A protein and the small-molecule ligand that binds it are described below.
Small molecule (SMILES): Nc1ncnc2c1ncn2[C@H]1C[C@H](O)[C@@H](COP(=O)(O)O)O1

Binding-site contacts:
Ligand atom N6 contacts residue PRO432 of chain 1.LA at 4.0 Å.
Ligand atom P contacts residue ASP425 of chain 1.T at 3.7 Å.
Ligand atom O2P contacts residue HIS427 of chain 1.T at 3.1 Å.
Ligand atom C6 contacts residue SER431 of chain 1.LA at 3.8 Å.
Ligand atom N1 contacts residue PRO430 of chain 1.LA at 3.5 Å (h-bond).
Ligand atom N6 contacts residue GLY436 of chain 1.LA at 3.8 Å.
Ligand atom N7 contacts residue SER431 of chain 1.LA at 3.8 Å.
Ligand atom N3 contacts residue PRO217 of chain 1.LA at 3.9 Å.
Ligand atom C8 contacts residue ASN426 of chain 1.T at 3.0 Å.
Ligand atom N3 contacts residue PRO430 of chain 1.LA at 4.1 Å.
Ligand atom C2 contacts residue PRO430 of chain 1.LA at 3.8 Å (hydrophobic).
Ligand atom O2P contacts residue ASP425 of chain 1.T at 3.2 Å (salt-bridge).
Ligand atom C4' contacts residue HIS429 of chain 1.LA at 3.9 Å.
Ligand atom C5 contacts residue PRO217 of chain 1.LA at 3.8 Å (hydrophobic).
Ligand atom C2 contacts residue PRO217 of chain 1.LA at 3.8 Å (hydrophobic).
Ligand atom C2' contacts residue PRO430 of chain 1.LA at 3.5 Å (hydrophobic).
Ligand atom C3' contacts residue HIS429 of chain 1.LA at 3.7 Å.
Ligand atom N9 contacts residue PRO217 of chain 1.LA at 4.2 Å.
Ligand atom C2' contacts residue HIS429 of chain 1.LA at 3.7 Å.
Ligand atom O4' contacts residue ASN426 of chain 1.T at 4.0 Å.
Ligand atom N7 contacts residue ASN426 of chain 1.T at 3.5 Å (h-bond).
Ligand atom O2P contacts residue ASN426 of chain 1.T at 3.3 Å.
Ligand atom N6 contacts residue PRO430 of chain 1.LA at 4.1 Å.
Ligand atom N6 contacts residue GLY438 of chain 1.LA at 4.2 Å.
Ligand atom C5' contacts residue HIS429 of chain 1.LA at 3.1 Å.
Ligand atom N7 contacts residue ASN408 of chain 1.LA at 3.5 Å (h-bond).
Ligand atom N9 contacts residue ASN426 of chain 1.T at 4.1 Å.
Ligand atom N6 contacts residue ASN408 of chain 1.LA at 3.9 Å.
Ligand atom O5' contacts residue HIS429 of chain 1.LA at 4.2 Å.
Ligand atom N6 contacts residue SER431 of chain 1.LA at 3.3 Å.
Ligand atom C6 contacts residue PRO430 of chain 1.LA at 3.7 Å (hydrophobic).
Ligand atom N1 contacts residue GLY438 of chain 1.LA at 3.7 Å.
Ligand atom C5 contacts residue SER431 of chain 1.LA at 4.0 Å.
Ligand atom O4' contacts residue HIS429 of chain 1.LA at 4.0 Å.
Ligand atom C4 contacts residue PRO217 of chain 1.LA at 3.8 Å (hydrophobic).
Ligand atom C2 contacts residue GLY438 of chain 1.LA at 3.9 Å.
Ligand atom C8 contacts residue ASP425 of chain 1.T at 4.1 Å.
Ligand atom C6 contacts residue PRO217 of chain 1.LA at 4.0 Å (hydrophobic).
Ligand atom C5' contacts residue HIS427 of chain 1.T at 4.0 Å.
Ligand atom N1 contacts residue PRO217 of chain 1.LA at 4.1 Å.

Sequence of chain 1.LA:
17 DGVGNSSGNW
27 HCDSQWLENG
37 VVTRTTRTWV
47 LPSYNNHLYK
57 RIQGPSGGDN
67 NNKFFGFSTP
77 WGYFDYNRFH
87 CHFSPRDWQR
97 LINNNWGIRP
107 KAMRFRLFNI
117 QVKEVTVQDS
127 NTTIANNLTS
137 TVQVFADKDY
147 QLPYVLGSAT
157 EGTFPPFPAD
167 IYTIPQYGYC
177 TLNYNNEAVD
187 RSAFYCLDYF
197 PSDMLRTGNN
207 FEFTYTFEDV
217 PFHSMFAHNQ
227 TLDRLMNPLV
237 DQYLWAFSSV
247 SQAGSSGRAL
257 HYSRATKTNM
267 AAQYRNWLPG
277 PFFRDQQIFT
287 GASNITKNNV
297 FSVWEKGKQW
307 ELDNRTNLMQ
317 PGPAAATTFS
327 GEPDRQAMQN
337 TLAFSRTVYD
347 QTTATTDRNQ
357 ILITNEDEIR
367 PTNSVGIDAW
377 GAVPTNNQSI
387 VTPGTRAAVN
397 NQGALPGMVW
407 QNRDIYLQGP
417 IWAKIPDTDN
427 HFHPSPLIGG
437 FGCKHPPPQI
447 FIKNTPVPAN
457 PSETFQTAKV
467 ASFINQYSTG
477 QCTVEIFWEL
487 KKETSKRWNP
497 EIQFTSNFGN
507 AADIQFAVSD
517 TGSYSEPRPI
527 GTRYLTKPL

Sequence of chain 1.T:
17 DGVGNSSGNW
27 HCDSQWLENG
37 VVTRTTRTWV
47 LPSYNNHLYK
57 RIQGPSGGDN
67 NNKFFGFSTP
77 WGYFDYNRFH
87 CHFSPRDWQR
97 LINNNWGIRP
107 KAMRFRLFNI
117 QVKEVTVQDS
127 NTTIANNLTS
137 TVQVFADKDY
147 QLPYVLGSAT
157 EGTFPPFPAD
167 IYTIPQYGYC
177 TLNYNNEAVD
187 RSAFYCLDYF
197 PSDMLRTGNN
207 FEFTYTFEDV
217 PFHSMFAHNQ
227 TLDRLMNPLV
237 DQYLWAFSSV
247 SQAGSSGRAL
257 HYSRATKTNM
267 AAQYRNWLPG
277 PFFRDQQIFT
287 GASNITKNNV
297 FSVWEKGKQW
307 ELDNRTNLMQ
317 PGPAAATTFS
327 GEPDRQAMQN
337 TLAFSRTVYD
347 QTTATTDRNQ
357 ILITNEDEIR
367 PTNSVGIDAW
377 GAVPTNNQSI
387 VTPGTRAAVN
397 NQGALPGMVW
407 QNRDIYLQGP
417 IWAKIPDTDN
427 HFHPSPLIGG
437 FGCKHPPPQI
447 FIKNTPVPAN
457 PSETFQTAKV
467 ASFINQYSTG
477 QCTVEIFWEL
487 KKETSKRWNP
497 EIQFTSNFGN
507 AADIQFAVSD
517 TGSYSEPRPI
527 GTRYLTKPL